Sequence of chain 43.D:
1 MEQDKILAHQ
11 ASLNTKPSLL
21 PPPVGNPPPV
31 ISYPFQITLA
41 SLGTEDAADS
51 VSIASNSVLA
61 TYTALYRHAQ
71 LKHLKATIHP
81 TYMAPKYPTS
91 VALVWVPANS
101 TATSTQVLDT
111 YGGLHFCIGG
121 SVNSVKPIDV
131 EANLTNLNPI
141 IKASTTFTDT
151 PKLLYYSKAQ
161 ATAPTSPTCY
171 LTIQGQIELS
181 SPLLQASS

Sequence of chain 43.C:
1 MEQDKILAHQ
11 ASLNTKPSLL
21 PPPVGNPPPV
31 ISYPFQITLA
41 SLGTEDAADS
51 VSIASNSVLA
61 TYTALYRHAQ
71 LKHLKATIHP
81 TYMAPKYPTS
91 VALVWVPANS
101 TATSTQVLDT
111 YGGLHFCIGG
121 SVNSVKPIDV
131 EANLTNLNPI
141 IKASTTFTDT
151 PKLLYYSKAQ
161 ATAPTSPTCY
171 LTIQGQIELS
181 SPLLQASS

Binding-site contacts:
Ligand atom C1' contacts residue VAL94 of chain 43.C at 2.6 Å (hydrophobic).
Ligand atom N3 contacts residue LEU93 of chain 43.C at 1.6 Å (h-bond).
Ligand atom O5' contacts residue ASN133 of chain 43.C at 2.9 Å (h-bond).
Ligand atom O4' contacts residue TRP95 of chain 43.C at 2.8 Å (h-bond).
Ligand atom C4 contacts residue VAL94 of chain 43.C at 2.8 Å (hydrophobic).
Ligand atom N1 contacts residue GLY113 of chain 43.C at 2.8 Å.
Ligand atom O2' contacts residue TRP95 of chain 43.C at 2.5 Å.
Ligand atom C4 contacts residue GLY113 of chain 43.C at 1.2 Å.
Ligand atom C4' contacts residue TRP95 of chain 43.C at 3.0 Å (hydrophobic).
Ligand atom O3' contacts residue GLU131 of chain 43.C at 2.8 Å (salt-bridge).
Ligand atom O4 contacts residue GLY113 of chain 43.C at 2.0 Å.
Ligand atom C6 contacts residue GLY112 of chain 43.C at 2.2 Å.
Ligand atom C5 contacts residue GLY113 of chain 43.C at 1.2 Å.
Ligand atom C6 contacts residue TYR111 of chain 43.C at 3.1 Å (hydrophobic).
Ligand atom C4 contacts residue LEU93 of chain 43.C at 2.9 Å (hydrophobic).
Ligand atom C1' contacts residue TRP95 of chain 43.C at 2.4 Å (hydrophobic).
Ligand atom C2 contacts residue LEU93 of chain 43.C at 2.0 Å (hydrophobic).
Ligand atom C5 contacts residue VAL94 of chain 43.C at 2.5 Å (hydrophobic).
Ligand atom N3 contacts residue VAL94 of chain 43.C at 2.3 Å.
Ligand atom C5 contacts residue THR110 of chain 43.C at 2.9 Å.
Ligand atom C4 contacts residue VAL107 of chain 43.C at 2.6 Å (hydrophobic).
Ligand atom C4 contacts residue LEU114 of chain 43.C at 2.8 Å (hydrophobic).
Ligand atom O2 contacts residue VAL94 of chain 43.C at 1.5 Å.
Ligand atom O4 contacts residue GLU131 of chain 43.C at 2.6 Å (salt-bridge).
Ligand atom O4' contacts residue VAL94 of chain 43.C at 2.7 Å.
Ligand atom O4 contacts residue LEU114 of chain 43.C at 2.8 Å (h-bond).
Ligand atom OP2 contacts residue ASN133 of chain 43.C at 2.5 Å.
Ligand atom C6 contacts residue GLY113 of chain 43.C at 1.8 Å.
Ligand atom C2 contacts residue GLY113 of chain 43.C at 2.8 Å.
Ligand atom N1 contacts residue VAL94 of chain 43.C at 1.9 Å.
Ligand atom C2 contacts residue VAL94 of chain 43.C at 1.7 Å (hydrophobic).
Ligand atom O4 contacts residue VAL107 of chain 43.C at 1.8 Å.
Ligand atom OP1 contacts residue ASN136 of chain 43.C at 2.4 Å (h-bond).
Ligand atom O2 contacts residue LEU93 of chain 43.C at 1.9 Å (h-bond).
Ligand atom N3 contacts residue VAL107 of chain 43.C at 2.9 Å.
Ligand atom C5 contacts residue GLY112 of chain 43.C at 2.6 Å.
Ligand atom N3 contacts residue GLY113 of chain 43.C at 2.1 Å.
Ligand atom N1 contacts residue GLY112 of chain 43.C at 2.9 Å (h-bond).
Ligand atom N3 contacts residue LEU114 of chain 43.C at 2.9 Å (h-bond).
Ligand atom C6 contacts residue VAL94 of chain 43.C at 1.8 Å (hydrophobic).

Sequence of chain 44.C:
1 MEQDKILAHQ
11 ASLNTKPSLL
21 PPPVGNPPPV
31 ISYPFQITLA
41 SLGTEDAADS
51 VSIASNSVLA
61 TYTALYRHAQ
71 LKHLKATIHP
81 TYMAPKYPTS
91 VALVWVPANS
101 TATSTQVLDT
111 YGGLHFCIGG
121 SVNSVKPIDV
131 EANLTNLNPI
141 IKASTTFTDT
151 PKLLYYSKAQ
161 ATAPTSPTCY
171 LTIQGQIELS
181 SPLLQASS

This protein binds this small molecule.
Small molecule (SMILES): O=c1ccn([C@@H]2O[C@H](CO[P](=O)(O)O[C@H]3[C@@H](O)[C@H](n4ccc(=O)[nH]c4=O)O[C@@H]3COP(=O)(O)O)[C@@H](O)[C@H]2O)c(=O)[nH]1